Sequence of chain 3.B:
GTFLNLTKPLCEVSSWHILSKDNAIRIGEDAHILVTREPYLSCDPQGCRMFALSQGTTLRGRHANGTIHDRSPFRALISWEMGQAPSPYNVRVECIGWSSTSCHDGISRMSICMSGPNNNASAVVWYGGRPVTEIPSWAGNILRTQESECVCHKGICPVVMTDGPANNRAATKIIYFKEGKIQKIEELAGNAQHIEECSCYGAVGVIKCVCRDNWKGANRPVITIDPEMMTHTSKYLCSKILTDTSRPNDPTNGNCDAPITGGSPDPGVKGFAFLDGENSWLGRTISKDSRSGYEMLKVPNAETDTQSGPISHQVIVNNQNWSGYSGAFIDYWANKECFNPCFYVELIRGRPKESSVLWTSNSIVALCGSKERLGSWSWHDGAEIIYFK

Binding-site contacts:
Ligand atom N12 contacts residue ASP72 of chain 3.B at 3.1 Å (salt-bridge).
Ligand atom O1B contacts residue ARG214 of chain 3.B at 3.1 Å (salt-bridge).
Ligand atom O9 contacts residue GLU198 of chain 3.B at 2.5 Å (salt-bridge).
Ligand atom C11 contacts residue ILE144 of chain 3.B at 3.7 Å (hydrophobic).
Ligand atom C2 contacts residue TYR327 of chain 3.B at 3.0 Å (hydrophobic).
Ligand atom O1B contacts residue TYR327 of chain 3.B at 3.3 Å (h-bond).
Ligand atom C1 contacts residue ARG293 of chain 3.B at 3.5 Å.
Ligand atom O6 contacts residue TYR327 of chain 3.B at 3.1 Å (h-bond).
Ligand atom O8 contacts residue ARG214 of chain 3.B at 3.4 Å.
Ligand atom C9 contacts residue GLU198 of chain 3.B at 3.4 Å.
Ligand atom N4 contacts residue ASP72 of chain 3.B at 2.8 Å (salt-bridge).
Ligand atom C6 contacts residue GLU199 of chain 3.B at 3.7 Å.
Ligand atom C3 contacts residue GLU40 of chain 3.B at 3.6 Å.
Ligand atom N13 contacts residue GLU149 of chain 3.B at 3.0 Å (salt-bridge).
Ligand atom O9 contacts residue ALA168 of chain 3.B at 3.3 Å.
Ligand atom C9 contacts residue ALA168 of chain 3.B at 3.6 Å (hydrophobic).
Ligand atom O9 contacts residue ARG146 of chain 3.B at 3.6 Å.
Ligand atom N12 contacts residue GLU40 of chain 3.B at 3.7 Å.
Ligand atom C8 contacts residue GLU198 of chain 3.B at 3.5 Å.
Ligand atom O10 contacts residue ARG73 of chain 3.B at 2.8 Å (salt-bridge).
Ligand atom C12 contacts residue GLU40 of chain 3.B at 3.7 Å.
Ligand atom C1 contacts residue TYR327 of chain 3.B at 3.0 Å (hydrophobic).
Ligand atom N12 contacts residue TRP100 of chain 3.B at 2.9 Å (h-bond).
Ligand atom O1A contacts residue TYR327 of chain 3.B at 3.5 Å (h-bond).
Ligand atom C3 contacts residue TYR327 of chain 3.B at 2.9 Å (hydrophobic).
Ligand atom C12 contacts residue TRP100 of chain 3.B at 3.4 Å (hydrophobic).
Ligand atom C3 contacts residue ASP72 of chain 3.B at 3.5 Å.
Ligand atom C4 contacts residue ASP72 of chain 3.B at 3.4 Å.
Ligand atom N12 contacts residue ARG77 of chain 3.B at 3.2 Å (salt-bridge).
Ligand atom O6 contacts residue ARG214 of chain 3.B at 3.6 Å (salt-bridge).
Ligand atom N13 contacts residue TRP100 of chain 3.B at 3.0 Å (h-bond).
Ligand atom O1A contacts residue ARG39 of chain 3.B at 2.8 Å (salt-bridge).
Ligand atom O8 contacts residue GLU198 of chain 3.B at 2.6 Å (salt-bridge).
Ligand atom O10 contacts residue ASP72 of chain 3.B at 3.5 Å.
Ligand atom C11 contacts residue TRP100 of chain 3.B at 3.7 Å (hydrophobic).
Ligand atom C13 contacts residue ARG73 of chain 3.B at 3.6 Å.
Ligand atom C8 contacts residue ARG214 of chain 3.B at 3.6 Å.
Ligand atom N4 contacts residue GLU40 of chain 3.B at 3.3 Å (salt-bridge).
Ligand atom O1B contacts residue ARG293 of chain 3.B at 2.7 Å (salt-bridge).
Ligand atom O1A contacts residue ARG293 of chain 3.B at 2.9 Å (salt-bridge).

A protein and the small-molecule ligand that binds it are described below.
Small molecule (SMILES): [H]/N=C(\N)N[C@H]1C=C(C(=O)O)O[C@@H]([C@H](OC)[C@H](O)CO)[C@@H]1NC(C)=O